Binding-site contacts:
Ligand atom O09 contacts residue VAL236 of chain 1.D at 3.0 Å (h-bond).
Ligand atom C04 contacts residue ALA314 of chain 1.D at 3.5 Å (hydrophobic).
Ligand atom C04 contacts residue LEU253 of chain 1.D at 3.8 Å (hydrophobic).
Ligand atom C08 contacts residue ILE368 of chain 1.D at 4.1 Å (hydrophobic).
Ligand atom C06 contacts residue ILE368 of chain 1.D at 3.8 Å (hydrophobic).
Ligand atom N12 contacts residue PHE266 of chain 1.D at 4.0 Å.
Ligand atom C07 contacts residue LEU253 of chain 1.D at 3.9 Å (hydrophobic).
Ligand atom C05 contacts residue MET257 of chain 1.D at 3.9 Å (hydrophobic).
Ligand atom C11 contacts residue TYR200 of chain 1.D at 3.3 Å (hydrophobic).
Ligand atom C10 contacts residue VAL236 of chain 1.D at 2.8 Å (hydrophobic).
Ligand atom C07 contacts residue ILE368 of chain 1.D at 3.7 Å (hydrophobic).
Ligand atom N12 contacts residue TYR200 of chain 1.D at 4.0 Å.
Ligand atom N12 contacts residue MET257 of chain 1.D at 3.5 Å.
Ligand atom C08 contacts residue LEU253 of chain 1.D at 3.7 Å (hydrophobic).
Ligand atom C11 contacts residue LEU253 of chain 1.D at 4.1 Å (hydrophobic).
Ligand atom C01 contacts residue ALA352 of chain 1.D at 3.6 Å (hydrophobic).
Ligand atom C07 contacts residue TYR200 of chain 1.D at 3.6 Å (hydrophobic).
Ligand atom C06 contacts residue MET257 of chain 1.D at 4.2 Å (hydrophobic).
Ligand atom O02 contacts residue CYS239 of chain 1.D at 3.7 Å.
Ligand atom C07 contacts residue VAL236 of chain 1.D at 4.2 Å (hydrophobic).
Ligand atom C06 contacts residue LEU253 of chain 1.D at 3.7 Å (hydrophobic).
Ligand atom O09 contacts residue CYS239 of chain 1.D at 4.0 Å.
Ligand atom C11 contacts residue PHE266 of chain 1.D at 4.0 Å (hydrophobic).
Ligand atom C11 contacts residue MET257 of chain 1.D at 3.5 Å (hydrophobic).
Ligand atom C03 contacts residue LEU253 of chain 1.D at 3.7 Å (hydrophobic).
Ligand atom C05 contacts residue LEU253 of chain 1.D at 3.8 Å (hydrophobic).
Ligand atom C06 contacts residue TYR200 of chain 1.D at 3.9 Å (hydrophobic).
Ligand atom C01 contacts residue ILE316 of chain 1.D at 4.1 Å (hydrophobic).
Ligand atom O09 contacts residue ILE316 of chain 1.D at 4.0 Å.
Ligand atom C11 contacts residue GLU198 of chain 1.D at 4.1 Å.
Ligand atom N12 contacts residue LEU253 of chain 1.D at 3.2 Å (h-bond).
Ligand atom O02 contacts residue LEU253 of chain 1.D at 4.1 Å.
Ligand atom O02 contacts residue ILE316 of chain 1.D at 3.6 Å.
Ligand atom C10 contacts residue LEU240 of chain 1.D at 3.4 Å (hydrophobic).
Ligand atom N12 contacts residue ALA254 of chain 1.D at 3.8 Å.
Ligand atom C08 contacts residue VAL236 of chain 1.D at 3.9 Å (hydrophobic).
Ligand atom C01 contacts residue CYS239 of chain 1.D at 3.7 Å (hydrophobic).
Ligand atom N12 contacts residue GLU198 of chain 1.D at 3.0 Å (salt-bridge).
Ligand atom C03 contacts residue ILE316 of chain 1.D at 4.1 Å (hydrophobic).
Ligand atom C05 contacts residue ALA314 of chain 1.D at 3.5 Å (hydrophobic).

This small molecule binds to this protein.
Small molecule (SMILES): COc1ccc(CN)cc1OC

Sequence of chain 1.D:
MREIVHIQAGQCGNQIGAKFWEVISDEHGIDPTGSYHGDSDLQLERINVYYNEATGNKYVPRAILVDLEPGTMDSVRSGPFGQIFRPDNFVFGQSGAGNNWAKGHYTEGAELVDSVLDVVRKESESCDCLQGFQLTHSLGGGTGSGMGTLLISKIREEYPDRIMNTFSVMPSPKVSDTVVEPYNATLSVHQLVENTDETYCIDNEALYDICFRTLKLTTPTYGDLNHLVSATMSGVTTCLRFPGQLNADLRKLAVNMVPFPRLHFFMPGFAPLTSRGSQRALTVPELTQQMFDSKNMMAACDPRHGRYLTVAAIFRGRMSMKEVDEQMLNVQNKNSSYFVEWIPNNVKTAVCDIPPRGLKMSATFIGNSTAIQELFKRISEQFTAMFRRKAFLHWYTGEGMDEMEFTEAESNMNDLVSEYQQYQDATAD